The small molecule below binds the protein below.
Small molecule (SMILES): CC(=O)N[C@@H]1[C@@H](O)[C@H](O)[C@@H](CO)O[C@H]1O

Binding-site contacts:
Ligand atom C1 contacts residue ASN118 of chain 1.C at 1.4 Å.
Ligand atom C7 contacts residue ASN118 of chain 1.C at 3.1 Å.
Ligand atom C6 contacts residue PRO156 of chain 1.C at 3.7 Å (hydrophobic).
Ligand atom O6 contacts residue PRO156 of chain 1.C at 3.7 Å.
Ligand atom N2 contacts residue ASN118 of chain 1.C at 2.9 Å (h-bond).
Ligand atom C5 contacts residue ASN118 of chain 1.C at 3.7 Å.
Ligand atom C8 contacts residue ASN118 of chain 1.C at 4.4 Å.
Ligand atom C5 contacts residue PRO156 of chain 1.C at 4.3 Å (hydrophobic).
Ligand atom C2 contacts residue ASN118 of chain 1.C at 2.5 Å.
Ligand atom O5 contacts residue PRO156 of chain 1.C at 4.0 Å.
Ligand atom C4 contacts residue ASN118 of chain 1.C at 4.2 Å.
Ligand atom C3 contacts residue ASN118 of chain 1.C at 3.8 Å.
Ligand atom O7 contacts residue ASN118 of chain 1.C at 2.9 Å (h-bond).
Ligand atom O5 contacts residue ASN118 of chain 1.C at 2.4 Å (h-bond).

Sequence of chain 1.C:
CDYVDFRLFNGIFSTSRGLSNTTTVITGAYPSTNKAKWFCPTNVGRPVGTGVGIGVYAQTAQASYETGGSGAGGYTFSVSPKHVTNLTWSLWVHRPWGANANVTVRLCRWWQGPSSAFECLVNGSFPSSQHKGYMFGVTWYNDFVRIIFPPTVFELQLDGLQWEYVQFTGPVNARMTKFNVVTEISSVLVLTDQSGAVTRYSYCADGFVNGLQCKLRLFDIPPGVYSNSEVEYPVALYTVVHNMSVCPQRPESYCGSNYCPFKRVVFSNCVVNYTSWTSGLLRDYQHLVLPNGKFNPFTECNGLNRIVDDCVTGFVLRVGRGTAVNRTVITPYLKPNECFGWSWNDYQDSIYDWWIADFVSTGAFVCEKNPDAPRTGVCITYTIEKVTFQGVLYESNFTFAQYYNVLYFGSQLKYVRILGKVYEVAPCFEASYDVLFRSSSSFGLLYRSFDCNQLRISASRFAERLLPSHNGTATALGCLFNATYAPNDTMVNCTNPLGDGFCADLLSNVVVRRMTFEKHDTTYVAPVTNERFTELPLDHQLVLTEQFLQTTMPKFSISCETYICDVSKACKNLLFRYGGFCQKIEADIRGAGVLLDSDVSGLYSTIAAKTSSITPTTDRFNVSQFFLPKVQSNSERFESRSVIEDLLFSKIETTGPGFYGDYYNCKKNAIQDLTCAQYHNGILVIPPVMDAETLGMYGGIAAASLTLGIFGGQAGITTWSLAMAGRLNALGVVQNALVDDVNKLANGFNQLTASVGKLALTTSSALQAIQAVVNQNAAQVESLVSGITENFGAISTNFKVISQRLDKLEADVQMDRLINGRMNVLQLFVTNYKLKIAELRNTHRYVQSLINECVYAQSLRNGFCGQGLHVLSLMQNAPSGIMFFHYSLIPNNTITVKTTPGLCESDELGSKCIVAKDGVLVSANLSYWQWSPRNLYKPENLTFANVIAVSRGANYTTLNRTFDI